Sequence of chain 1.C:
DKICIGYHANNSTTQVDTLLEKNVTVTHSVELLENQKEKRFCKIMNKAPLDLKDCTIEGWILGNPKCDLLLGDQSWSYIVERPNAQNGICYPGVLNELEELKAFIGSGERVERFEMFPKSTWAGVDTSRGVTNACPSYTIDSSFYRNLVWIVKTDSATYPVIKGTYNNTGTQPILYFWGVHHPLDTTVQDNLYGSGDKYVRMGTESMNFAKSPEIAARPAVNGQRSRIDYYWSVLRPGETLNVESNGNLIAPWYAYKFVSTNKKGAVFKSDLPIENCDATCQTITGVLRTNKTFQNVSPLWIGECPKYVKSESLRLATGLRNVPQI

A small-molecule ligand and the protein it binds are described below.
Small molecule (SMILES): CC(=O)N[C@@H]1[C@@H](O)[C@H](O)[C@@H](CO)O[C@H]1O

Sequence of chain 1.D:
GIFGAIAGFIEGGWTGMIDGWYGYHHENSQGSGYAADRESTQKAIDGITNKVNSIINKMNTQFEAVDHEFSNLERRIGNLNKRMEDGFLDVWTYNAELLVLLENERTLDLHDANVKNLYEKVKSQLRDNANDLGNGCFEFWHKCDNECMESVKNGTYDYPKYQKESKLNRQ

Binding-site contacts:
Ligand atom O6 contacts residue ILE56 of chain 1.D at 4.3 Å.
Ligand atom C7 contacts residue ASN291 of chain 1.C at 3.1 Å.
Ligand atom O5 contacts residue ASN291 of chain 1.C at 2.4 Å (h-bond).
Ligand atom C3 contacts residue ASN291 of chain 1.C at 3.8 Å.
Ligand atom C8 contacts residue ASN291 of chain 1.C at 4.3 Å.
Ligand atom C4 contacts residue ASN291 of chain 1.C at 4.2 Å.
Ligand atom C6 contacts residue ILE56 of chain 1.D at 4.3 Å (hydrophobic).
Ligand atom C5 contacts residue ASN291 of chain 1.C at 3.7 Å.
Ligand atom C2 contacts residue ASN291 of chain 1.C at 2.4 Å.
Ligand atom N2 contacts residue ASN291 of chain 1.C at 2.9 Å (h-bond).
Ligand atom O7 contacts residue ASN291 of chain 1.C at 2.9 Å (h-bond).
Ligand atom C1 contacts residue ASN291 of chain 1.C at 1.5 Å.